The small molecule below binds the protein below.
Small molecule (SMILES): N[C@@H](CS)C(=O)O

Sequence of chain 4.A:
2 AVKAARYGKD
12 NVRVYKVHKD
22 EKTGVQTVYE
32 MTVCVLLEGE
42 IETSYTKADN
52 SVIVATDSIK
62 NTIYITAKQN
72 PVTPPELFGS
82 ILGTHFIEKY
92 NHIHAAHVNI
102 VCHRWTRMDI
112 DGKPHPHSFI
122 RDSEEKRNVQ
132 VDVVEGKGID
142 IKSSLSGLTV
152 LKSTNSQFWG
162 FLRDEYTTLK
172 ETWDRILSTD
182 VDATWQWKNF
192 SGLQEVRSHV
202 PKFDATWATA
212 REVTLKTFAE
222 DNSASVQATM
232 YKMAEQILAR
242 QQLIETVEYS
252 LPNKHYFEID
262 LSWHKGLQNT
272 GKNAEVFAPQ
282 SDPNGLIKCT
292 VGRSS

Binding-site contacts:
Ligand atom SG contacts residue CYS35 of chain 4.A at 2.0 Å (h-bond).
Ligand atom CB contacts residue CYS35 of chain 4.A at 2.7 Å (hydrophobic).
Ligand atom CA contacts residue CYS35 of chain 4.A at 3.7 Å (hydrophobic).
Ligand atom CA contacts residue LEU287 of chain 3.A at 3.6 Å (hydrophobic).
Ligand atom CB contacts residue ASP11 of chain 4.A at 3.6 Å.
Ligand atom SG contacts residue LEU37 of chain 4.A at 3.9 Å.
Ligand atom CA contacts residue ASP11 of chain 4.A at 3.8 Å.
Ligand atom SG contacts residue ASN100 of chain 4.A at 4.4 Å.

Sequence of chain 3.A:
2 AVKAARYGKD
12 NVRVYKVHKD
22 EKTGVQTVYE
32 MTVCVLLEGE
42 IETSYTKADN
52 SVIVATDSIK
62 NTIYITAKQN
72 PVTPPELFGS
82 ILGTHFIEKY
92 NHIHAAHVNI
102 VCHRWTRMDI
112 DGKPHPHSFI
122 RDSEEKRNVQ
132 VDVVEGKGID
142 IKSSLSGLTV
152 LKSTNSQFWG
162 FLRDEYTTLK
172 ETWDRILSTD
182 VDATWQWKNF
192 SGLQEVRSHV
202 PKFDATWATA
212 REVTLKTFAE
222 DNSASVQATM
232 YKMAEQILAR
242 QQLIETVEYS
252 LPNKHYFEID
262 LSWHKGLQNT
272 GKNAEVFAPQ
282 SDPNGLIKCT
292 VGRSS